Binding-site contacts:
Ligand atom O3 contacts residue TYR118 of chain 1.C at 4.2 Å.
Ligand atom C7 contacts residue ASN101 of chain 1.C at 3.7 Å.
Ligand atom O5 contacts residue ASN104 of chain 1.C at 2.4 Å (h-bond).
Ligand atom C5 contacts residue TYR118 of chain 1.C at 4.3 Å (hydrophobic).
Ligand atom C4 contacts residue ASN104 of chain 1.C at 4.2 Å.
Ligand atom C8 contacts residue GLY102 of chain 1.C at 4.0 Å.
Ligand atom N2 contacts residue ASN101 of chain 1.C at 4.0 Å.
Ligand atom C8 contacts residue THR125 of chain 1.C at 4.4 Å.
Ligand atom N2 contacts residue ASN104 of chain 1.C at 2.8 Å (h-bond).
Ligand atom C5 contacts residue TYR118 of chain 1.C at 4.4 Å (hydrophobic).
Ligand atom C1 contacts residue ASN104 of chain 1.C at 1.4 Å.
Ligand atom C5 contacts residue ASN104 of chain 1.C at 3.7 Å.
Ligand atom O6 contacts residue TYR118 of chain 1.C at 3.9 Å.
Ligand atom C2 contacts residue ASN104 of chain 1.C at 2.4 Å.
Ligand atom C6 contacts residue TYR118 of chain 1.C at 4.0 Å (hydrophobic).
Ligand atom O4 contacts residue TYR118 of chain 1.C at 3.8 Å.
Ligand atom C8 contacts residue ASN101 of chain 1.C at 3.9 Å.
Ligand atom O7 contacts residue ASN101 of chain 1.C at 4.0 Å.
Ligand atom O6 contacts residue TYR118 of chain 1.C at 3.7 Å.
Ligand atom C3 contacts residue ASN104 of chain 1.C at 3.8 Å.
Ligand atom C4 contacts residue TYR118 of chain 1.C at 3.8 Å (hydrophobic).
Ligand atom O5 contacts residue TYR118 of chain 1.C at 4.2 Å.
Ligand atom C6 contacts residue TYR118 of chain 1.C at 3.8 Å (hydrophobic).
Ligand atom O5 contacts residue TYR118 of chain 1.C at 3.4 Å.
Ligand atom O7 contacts residue ASN104 of chain 1.C at 3.8 Å.
Ligand atom C1 contacts residue TYR118 of chain 1.C at 4.2 Å (hydrophobic).
Ligand atom C7 contacts residue ASN104 of chain 1.C at 3.6 Å.

A protein and the small-molecule ligand that binds it are described below.
Small molecule (SMILES): CC(=O)N[C@H]1[C@H](O[C@H]2[C@H](O)[C@@H](NC(C)=O)CO[C@@H]2CO[C@@H]2O[C@H](CO)[C@@H](O)[C@H](O)[C@@H]2O)O[C@H](CO)[C@@H](O)[C@@H]1O

Sequence of chain 1.C:
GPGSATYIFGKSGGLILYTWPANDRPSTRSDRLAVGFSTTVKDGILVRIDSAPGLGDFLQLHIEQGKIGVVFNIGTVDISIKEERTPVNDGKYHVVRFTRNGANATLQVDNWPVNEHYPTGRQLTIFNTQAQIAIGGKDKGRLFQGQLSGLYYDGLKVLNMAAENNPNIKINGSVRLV